Sequence of chain 1.J:
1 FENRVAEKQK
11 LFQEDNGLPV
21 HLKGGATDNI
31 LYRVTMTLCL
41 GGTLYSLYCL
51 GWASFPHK

A protein and the small-molecule ligand that binds it are described below.
Small molecule (SMILES): CCCCCCCCCCO[C@@H]1O[C@H](CO)[C@@H](O[C@H]2O[C@H](CO)[C@@H](O)[C@H](O)[C@H]2O)[C@H](O)[C@H]1O

Sequence of chain 1.C:
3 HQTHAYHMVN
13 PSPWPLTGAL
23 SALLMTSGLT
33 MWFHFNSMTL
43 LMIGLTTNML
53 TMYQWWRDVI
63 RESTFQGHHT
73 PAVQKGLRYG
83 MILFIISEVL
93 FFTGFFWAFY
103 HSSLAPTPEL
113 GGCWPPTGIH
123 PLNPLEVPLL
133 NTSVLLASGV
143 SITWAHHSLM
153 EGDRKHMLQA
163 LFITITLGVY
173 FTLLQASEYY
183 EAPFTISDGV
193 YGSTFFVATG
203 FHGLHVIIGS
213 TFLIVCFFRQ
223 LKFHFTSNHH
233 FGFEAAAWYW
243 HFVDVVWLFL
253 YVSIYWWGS

Binding-site contacts:
Ligand atom C37 contacts residue GLY41 of chain 1.J at 3.5 Å.
Ligand atom C8 contacts residue ASN38 of chain 1.C at 4.3 Å.
Ligand atom O5 contacts residue TYR45 of chain 1.J at 3.8 Å.
Ligand atom C11 contacts residue ASN38 of chain 1.C at 3.1 Å.
Ligand atom C43 contacts residue GLY41 of chain 1.J at 4.3 Å.
Ligand atom C40 contacts residue GLY42 of chain 1.J at 4.0 Å.
Ligand atom O61 contacts residue SER39 of chain 1.C at 3.7 Å.
Ligand atom C31 contacts residue TYR45 of chain 1.J at 3.9 Å (hydrophobic).
Ligand atom C40 contacts residue LEU38 of chain 1.J at 3.7 Å (hydrophobic).
Ligand atom C28 contacts residue TYR45 of chain 1.J at 3.6 Å (hydrophobic).
Ligand atom C34 contacts residue ILE45 of chain 1.C at 3.8 Å (hydrophobic).
Ligand atom C18 contacts residue TYR45 of chain 1.J at 3.1 Å (hydrophobic).
Ligand atom C43 contacts residue LEU38 of chain 1.J at 4.1 Å (hydrophobic).
Ligand atom O16 contacts residue TYR45 of chain 1.J at 4.0 Å.
Ligand atom C6 contacts residue DMU1 of chain 1.YB at 4.4 Å.
Ligand atom O3 contacts residue DMU1 of chain 1.YB at 3.1 Å.
Ligand atom C40 contacts residue GLY41 of chain 1.J at 4.2 Å.
Ligand atom O6 contacts residue ASN38 of chain 1.C at 4.3 Å.
Ligand atom C43 contacts residue THR37 of chain 1.J at 4.0 Å.
Ligand atom O2 contacts residue DMU1 of chain 1.YB at 3.1 Å (h-bond).
Ligand atom O2 contacts residue PHE37 of chain 1.C at 4.3 Å.
Ligand atom C40 contacts residue THR37 of chain 1.J at 4.3 Å.
Ligand atom O7 contacts residue DMU1 of chain 1.YB at 4.3 Å.
Ligand atom O61 contacts residue THR41 of chain 1.C at 3.1 Å (h-bond).
Ligand atom C1 contacts residue DMU1 of chain 1.YB at 4.3 Å.
Ligand atom C57 contacts residue SER39 of chain 1.C at 3.0 Å.
Ligand atom C37 contacts residue GLY42 of chain 1.J at 3.6 Å.
Ligand atom O49 contacts residue DMU1 of chain 1.YB at 3.8 Å.
Ligand atom C37 contacts residue ILE45 of chain 1.C at 4.3 Å (hydrophobic).
Ligand atom C57 contacts residue THR41 of chain 1.C at 3.7 Å.
Ligand atom C2 contacts residue DMU1 of chain 1.YB at 3.6 Å.
Ligand atom O55 contacts residue DMU1 of chain 1.YB at 3.7 Å.
Ligand atom C6 contacts residue TYR45 of chain 1.J at 3.8 Å (hydrophobic).
Ligand atom C19 contacts residue TYR45 of chain 1.J at 4.1 Å (hydrophobic).
Ligand atom O5 contacts residue THR41 of chain 1.C at 3.9 Å.
Ligand atom O1 contacts residue ASN38 of chain 1.C at 4.4 Å.
Ligand atom C4 contacts residue SER39 of chain 1.C at 3.9 Å.
Ligand atom C22 contacts residue TYR45 of chain 1.J at 3.6 Å (hydrophobic).
Ligand atom C28 contacts residue ILE45 of chain 1.C at 4.1 Å (hydrophobic).
Ligand atom C9 contacts residue ASN38 of chain 1.C at 3.4 Å.